Sequence of chain 1.A:
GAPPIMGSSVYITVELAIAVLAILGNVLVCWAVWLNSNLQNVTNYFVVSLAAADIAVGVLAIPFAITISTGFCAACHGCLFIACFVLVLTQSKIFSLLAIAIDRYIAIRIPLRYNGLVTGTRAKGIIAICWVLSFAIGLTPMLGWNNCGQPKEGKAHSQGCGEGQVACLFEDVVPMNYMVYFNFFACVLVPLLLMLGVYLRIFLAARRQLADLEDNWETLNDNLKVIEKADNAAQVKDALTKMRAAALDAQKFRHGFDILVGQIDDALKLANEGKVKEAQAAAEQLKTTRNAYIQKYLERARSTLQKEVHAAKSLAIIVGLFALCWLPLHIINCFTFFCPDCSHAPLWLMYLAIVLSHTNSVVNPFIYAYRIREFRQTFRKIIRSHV

A protein and the small-molecule ligand that binds it are described below.
Small molecule (SMILES): Cc1c(C#N)cccc1-c1cc(-c2cn(Cc3cccc(C(C)(C)O)n3)nn2)nc(N)n1

Binding-site contacts:
Ligand atom C20 contacts residue ASN358 of chain 1.A at 3.5 Å.
Ligand atom C21 contacts residue HIS355 of chain 1.A at 3.4 Å.
Ligand atom C11 contacts residue ILE379 of chain 1.A at 3.7 Å (hydrophobic).
Ligand atom N1 contacts residue PHE177 of chain 1.A at 3.6 Å.
Ligand atom N contacts residue VAL93 of chain 1.A at 3.7 Å.
Ligand atom C12 contacts residue SER76 of chain 1.A at 3.3 Å.
Ligand atom N contacts residue TRP351 of chain 1.A at 3.4 Å.
Ligand atom C12 contacts residue ILE379 of chain 1.A at 3.6 Å (hydrophobic).
Ligand atom N contacts residue LEU94 of chain 1.A at 3.7 Å.
Ligand atom C13 contacts residue ILE379 of chain 1.A at 3.6 Å (hydrophobic).
Ligand atom C9 contacts residue ILE379 of chain 1.A at 3.5 Å (hydrophobic).
Ligand atom C12 contacts residue TYR18 of chain 1.A at 3.2 Å (hydrophobic).
Ligand atom N6 contacts residue ALA72 of chain 1.A at 3.8 Å.
Ligand atom C22 contacts residue TRP351 of chain 1.A at 3.4 Å (hydrophobic).
Ligand atom C13 contacts residue TYR18 of chain 1.A at 3.6 Å (hydrophobic).
Ligand atom C2 contacts residue TRP351 of chain 1.A at 3.7 Å (hydrophobic).
Ligand atom C17 contacts residue LEU372 of chain 1.A at 3.0 Å (hydrophobic).
Ligand atom C10 contacts residue ALA72 of chain 1.A at 3.6 Å (hydrophobic).
Ligand atom C9 contacts residue PHE177 of chain 1.A at 3.7 Å (hydrophobic).
Ligand atom C1 contacts residue TRP351 of chain 1.A at 3.2 Å (hydrophobic).
Ligand atom C4 contacts residue MET186 of chain 1.A at 3.6 Å (hydrophobic).
Ligand atom C20 contacts residue MET186 of chain 1.A at 3.5 Å (hydrophobic).
Ligand atom N contacts residue THR97 of chain 1.A at 2.8 Å (h-bond).
Ligand atom C20 contacts residue LEU354 of chain 1.A at 3.7 Å (hydrophobic).
Ligand atom C13 contacts residue SER76 of chain 1.A at 3.5 Å.
Ligand atom C22 contacts residue HIS355 of chain 1.A at 3.5 Å.
Ligand atom C contacts residue LEU94 of chain 1.A at 3.5 Å (hydrophobic).
Ligand atom C6 contacts residue PHE177 of chain 1.A at 3.5 Å (hydrophobic).
Ligand atom N3 contacts residue PHE177 of chain 1.A at 3.5 Å.
Ligand atom N1 contacts residue ASN358 of chain 1.A at 3.2 Å (h-bond).
Ligand atom C contacts residue TRP351 of chain 1.A at 3.2 Å (hydrophobic).
Ligand atom C1 contacts residue LEU94 of chain 1.A at 3.7 Å (hydrophobic).
Ligand atom C14 contacts residue TYR376 of chain 1.A at 3.7 Å (hydrophobic).
Ligand atom N2 contacts residue ASN358 of chain 1.A at 2.9 Å (h-bond).
Ligand atom C3 contacts residue VAL93 of chain 1.A at 3.6 Å (hydrophobic).
Ligand atom N2 contacts residue GLU178 of chain 1.A at 3.3 Å (salt-bridge).
Ligand atom C21 contacts residue MET186 of chain 1.A at 3.7 Å (hydrophobic).
Ligand atom N4 contacts residue ILE379 of chain 1.A at 3.7 Å.
Ligand atom C10 contacts residue ILE75 of chain 1.A at 3.4 Å (hydrophobic).
Ligand atom C11 contacts residue SER76 of chain 1.A at 3.5 Å.